Sequence of chain 1.A:
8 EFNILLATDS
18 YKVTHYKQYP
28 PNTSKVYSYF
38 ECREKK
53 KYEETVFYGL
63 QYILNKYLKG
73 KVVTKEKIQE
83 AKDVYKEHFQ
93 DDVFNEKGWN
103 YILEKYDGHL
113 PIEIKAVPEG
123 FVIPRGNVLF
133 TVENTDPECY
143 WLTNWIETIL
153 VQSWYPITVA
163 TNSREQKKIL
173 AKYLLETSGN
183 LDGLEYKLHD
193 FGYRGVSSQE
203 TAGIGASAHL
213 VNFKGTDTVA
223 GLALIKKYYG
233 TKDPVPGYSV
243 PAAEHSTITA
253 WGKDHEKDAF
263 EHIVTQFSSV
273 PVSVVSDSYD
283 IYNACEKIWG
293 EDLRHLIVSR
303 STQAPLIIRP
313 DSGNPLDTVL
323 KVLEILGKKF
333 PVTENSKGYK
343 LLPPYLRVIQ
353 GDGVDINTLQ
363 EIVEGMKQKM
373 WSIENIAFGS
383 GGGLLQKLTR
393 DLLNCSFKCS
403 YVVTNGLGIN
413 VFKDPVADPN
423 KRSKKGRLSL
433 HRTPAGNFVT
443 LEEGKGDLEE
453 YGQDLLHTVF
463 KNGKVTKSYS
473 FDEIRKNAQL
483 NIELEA

Sequence of chain 1.B:
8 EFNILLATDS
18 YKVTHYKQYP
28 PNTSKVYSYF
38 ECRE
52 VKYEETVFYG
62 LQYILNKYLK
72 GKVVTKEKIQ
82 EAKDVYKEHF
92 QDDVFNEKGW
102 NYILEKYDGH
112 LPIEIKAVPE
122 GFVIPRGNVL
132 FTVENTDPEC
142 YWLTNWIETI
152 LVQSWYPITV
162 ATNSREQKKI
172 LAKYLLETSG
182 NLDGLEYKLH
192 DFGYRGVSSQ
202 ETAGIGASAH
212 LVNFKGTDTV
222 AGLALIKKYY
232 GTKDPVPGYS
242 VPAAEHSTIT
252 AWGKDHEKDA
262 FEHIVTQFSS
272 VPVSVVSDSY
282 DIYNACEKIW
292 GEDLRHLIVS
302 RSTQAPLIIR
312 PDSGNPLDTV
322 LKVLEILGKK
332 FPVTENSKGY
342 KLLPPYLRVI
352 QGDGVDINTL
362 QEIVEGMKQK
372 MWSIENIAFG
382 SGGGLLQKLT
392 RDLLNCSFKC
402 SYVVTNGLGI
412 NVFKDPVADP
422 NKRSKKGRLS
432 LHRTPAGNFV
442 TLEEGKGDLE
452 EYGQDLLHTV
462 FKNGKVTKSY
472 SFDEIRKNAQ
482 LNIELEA

The protein below binds the small molecule below.
Small molecule (SMILES): O=C(NCc1ccc(S(=O)(=O)c2ccccc2)cc1)c1cnc2n[nH]cc2c1

Binding-site contacts:
Ligand atom O19 contacts residue ALA244 of chain 1.A at 3.1 Å.
Ligand atom C20 contacts residue PHE193 of chain 1.A at 3.5 Å (hydrophobic).
Ligand atom C15 contacts residue HIS191 of chain 1.A at 3.3 Å.
Ligand atom N28 contacts residue ARG311 of chain 1.A at 3.5 Å (salt-bridge).
Ligand atom C20 contacts residue TYR18 of chain 1.B at 3.6 Å (hydrophobic).
Ligand atom N28 contacts residue PHE193 of chain 1.A at 3.3 Å.
Ligand atom C29 contacts residue PHE193 of chain 1.A at 3.2 Å (hydrophobic).
Ligand atom C12 contacts residue SER275 of chain 1.A at 3.7 Å.
Ligand atom C14 contacts residue HIS191 of chain 1.A at 3.4 Å.
Ligand atom C22 contacts residue PHE193 of chain 1.A at 3.6 Å (hydrophobic).
Ligand atom C11 contacts residue VAL242 of chain 1.A at 3.5 Å (hydrophobic).
Ligand atom C12 contacts residue VAL242 of chain 1.A at 3.6 Å (hydrophobic).
Ligand atom N17 contacts residue TYR18 of chain 1.B at 3.5 Å.
Ligand atom C2 contacts residue TYR188 of chain 1.A at 3.7 Å (hydrophobic).
Ligand atom N17 contacts residue ASP219 of chain 1.A at 2.8 Å (salt-bridge).
Ligand atom C21 contacts residue TYR18 of chain 1.B at 3.6 Å (hydrophobic).
Ligand atom C23 contacts residue ARG196 of chain 1.A at 3.6 Å.
Ligand atom N24 contacts residue PHE193 of chain 1.A at 3.4 Å (h-bond).
Ligand atom N25 contacts residue PHE193 of chain 1.A at 3.7 Å.
Ligand atom N28 contacts residue TYR18 of chain 1.B at 3.7 Å.
Ligand atom C21 contacts residue ASP219 of chain 1.A at 3.3 Å.
Ligand atom C16 contacts residue VAL242 of chain 1.A at 3.5 Å (hydrophobic).
Ligand atom C29 contacts residue ARG311 of chain 1.A at 3.5 Å.
Ligand atom C16 contacts residue TYR18 of chain 1.B at 3.7 Å (hydrophobic).
Ligand atom C29 contacts residue TYR18 of chain 1.B at 3.5 Å (hydrophobic).
Ligand atom C14 contacts residue SER241 of chain 1.A at 3.7 Å.
Ligand atom C16 contacts residue ALA244 of chain 1.A at 3.6 Å (hydrophobic).
Ligand atom C23 contacts residue PHE193 of chain 1.A at 3.5 Å (hydrophobic).
Ligand atom C22 contacts residue TYR18 of chain 1.B at 3.6 Å (hydrophobic).
Ligand atom N25 contacts residue TYR18 of chain 1.B at 3.7 Å.
Ligand atom C18 contacts residue PHE193 of chain 1.A at 3.8 Å (hydrophobic).
Ligand atom C16 contacts residue ASP219 of chain 1.A at 3.7 Å.
Ligand atom C27 contacts residue PHE193 of chain 1.A at 3.3 Å (hydrophobic).
Ligand atom C18 contacts residue TYR18 of chain 1.B at 3.5 Å (hydrophobic).
Ligand atom C1 contacts residue VAL242 of chain 1.A at 3.7 Å (hydrophobic).
Ligand atom C16 contacts residue SER241 of chain 1.A at 3.6 Å.
Ligand atom N24 contacts residue ARG196 of chain 1.A at 3.2 Å (salt-bridge).
Ligand atom N25 contacts residue ARG196 of chain 1.A at 3.6 Å.
Ligand atom O8 contacts residue ILE351 of chain 1.A at 3.6 Å.
Ligand atom C27 contacts residue TYR18 of chain 1.B at 3.5 Å (hydrophobic).